Sequence of chain 1.Y:
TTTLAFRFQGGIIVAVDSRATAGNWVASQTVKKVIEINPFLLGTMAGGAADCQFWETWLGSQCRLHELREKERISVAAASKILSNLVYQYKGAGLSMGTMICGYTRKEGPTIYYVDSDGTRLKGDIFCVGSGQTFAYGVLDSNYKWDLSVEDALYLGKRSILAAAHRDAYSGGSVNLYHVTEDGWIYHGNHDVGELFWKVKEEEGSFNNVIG

Sequence of chain 1.Z:
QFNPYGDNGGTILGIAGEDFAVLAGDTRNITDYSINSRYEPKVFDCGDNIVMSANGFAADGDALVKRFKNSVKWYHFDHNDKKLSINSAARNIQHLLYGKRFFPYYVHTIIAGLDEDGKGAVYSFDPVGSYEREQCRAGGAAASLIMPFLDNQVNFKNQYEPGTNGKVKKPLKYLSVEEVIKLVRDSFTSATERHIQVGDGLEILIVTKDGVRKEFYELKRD

This small molecule binds to this protein.
Small molecule (SMILES): CC(C)C[C@H](NC(=O)[C@H](Cc1ccccc1)NC(=O)c1cnccn1)B(O)O

Binding-site contacts:
Ligand atom C2 contacts residue THR21 of chain 1.Y at 3.9 Å.
Ligand atom C24 contacts residue ALA49 of chain 1.Y at 3.9 Å (hydrophobic).
Ligand atom C22 contacts residue GLY47 of chain 1.Y at 3.8 Å.
Ligand atom C21 contacts residue LYS33 of chain 1.Y at 3.7 Å.
Ligand atom C13 contacts residue GLY47 of chain 1.Y at 3.7 Å.
Ligand atom C3 contacts residue ALA49 of chain 1.Y at 3.4 Å (hydrophobic).
Ligand atom B26 contacts residue LYS33 of chain 1.Y at 3.8 Å.
Ligand atom O28 contacts residue ALA46 of chain 1.Y at 3.9 Å.
Ligand atom N1 contacts residue THR21 of chain 1.Y at 3.1 Å (h-bond).
Ligand atom C17 contacts residue THR21 of chain 1.Y at 3.5 Å.
Ligand atom C7 contacts residue THR21 of chain 1.Y at 3.9 Å.
Ligand atom O19 contacts residue ALA20 of chain 1.Y at 3.4 Å.
Ligand atom N20 contacts residue GLY47 of chain 1.Y at 2.9 Å (h-bond).
Ligand atom N4 contacts residue SER130 of chain 1.Z at 3.9 Å.
Ligand atom O8 contacts residue GLY48 of chain 1.Y at 4.0 Å.
Ligand atom N20 contacts residue THR1 of chain 1.Y at 3.7 Å.
Ligand atom C10 contacts residue THR21 of chain 1.Y at 3.6 Å.
Ligand atom C21 contacts residue GLY47 of chain 1.Y at 3.8 Å.
Ligand atom C5 contacts residue ASP126 of chain 1.Z at 4.0 Å.
Ligand atom C6 contacts residue THR21 of chain 1.Y at 3.9 Å.
Ligand atom O8 contacts residue GLY47 of chain 1.Y at 3.8 Å.
Ligand atom C22 contacts residue THR1 of chain 1.Y at 2.8 Å.
Ligand atom C24 contacts residue MET45 of chain 1.Y at 3.8 Å (hydrophobic).
Ligand atom O27 contacts residue THR1 of chain 1.Y at 2.3 Å (h-bond).
Ligand atom C10 contacts residue GLY47 of chain 1.Y at 3.6 Å.
Ligand atom C23 contacts residue GLY47 of chain 1.Y at 3.8 Å.
Ligand atom C25 contacts residue ALA20 of chain 1.Y at 3.7 Å (hydrophobic).
Ligand atom O28 contacts residue GLY47 of chain 1.Y at 2.9 Å (h-bond).
Ligand atom O28 contacts residue THR1 of chain 1.Y at 2.4 Å (h-bond).
Ligand atom C21 contacts residue THR1 of chain 1.Y at 2.4 Å.
Ligand atom C22 contacts residue LYS33 of chain 1.Y at 3.8 Å.
Ligand atom C3 contacts residue ASP126 of chain 1.Z at 3.8 Å.
Ligand atom O8 contacts residue ALA49 of chain 1.Y at 3.1 Å (h-bond).
Ligand atom C11 contacts residue THR21 of chain 1.Y at 3.3 Å.
Ligand atom B26 contacts residue THR1 of chain 1.Y at 1.4 Å.
Ligand atom O19 contacts residue THR21 of chain 1.Y at 3.0 Å (h-bond).
Ligand atom N4 contacts residue ASP126 of chain 1.Z at 3.5 Å.
Ligand atom C6 contacts residue ALA27 of chain 1.Y at 3.9 Å (hydrophobic).
Ligand atom C18 contacts residue GLY47 of chain 1.Y at 3.8 Å.
Ligand atom N9 contacts residue THR21 of chain 1.Y at 2.9 Å (h-bond).